Sequence of chain 1.A:
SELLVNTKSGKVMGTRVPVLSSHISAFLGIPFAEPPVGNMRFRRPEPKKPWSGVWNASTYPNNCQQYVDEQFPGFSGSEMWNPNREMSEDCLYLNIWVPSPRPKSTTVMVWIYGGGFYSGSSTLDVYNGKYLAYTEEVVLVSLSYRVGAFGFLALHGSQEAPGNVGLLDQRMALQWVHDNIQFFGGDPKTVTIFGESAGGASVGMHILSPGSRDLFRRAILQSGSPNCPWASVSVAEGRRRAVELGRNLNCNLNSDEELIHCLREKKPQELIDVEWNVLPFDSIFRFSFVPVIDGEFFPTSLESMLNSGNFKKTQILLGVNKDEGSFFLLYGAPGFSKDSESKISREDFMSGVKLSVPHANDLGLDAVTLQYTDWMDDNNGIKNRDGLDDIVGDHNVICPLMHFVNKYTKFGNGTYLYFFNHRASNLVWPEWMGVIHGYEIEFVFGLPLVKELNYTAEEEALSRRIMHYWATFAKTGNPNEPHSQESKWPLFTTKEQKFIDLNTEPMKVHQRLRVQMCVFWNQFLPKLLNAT

The small molecule below binds the protein below.
Small molecule (SMILES): CC(=O)N[C@@H]1[C@@H](O)[C@H](O)[C@@H](CO)O[C@H]1O

Binding-site contacts:
Ligand atom C7 contacts residue ASN56 of chain 1.A at 3.3 Å.
Ligand atom C1 contacts residue SER58 of chain 1.A at 3.4 Å.
Ligand atom O5 contacts residue SER58 of chain 1.A at 3.6 Å (h-bond).
Ligand atom C5 contacts residue SER58 of chain 1.A at 3.7 Å.
Ligand atom C4 contacts residue ASN56 of chain 1.A at 4.3 Å.
Ligand atom C3 contacts residue ASN56 of chain 1.A at 3.8 Å.
Ligand atom O5 contacts residue ASN56 of chain 1.A at 2.5 Å (h-bond).
Ligand atom C2 contacts residue ASN56 of chain 1.A at 2.4 Å.
Ligand atom C1 contacts residue ASN56 of chain 1.A at 1.4 Å.
Ligand atom C8 contacts residue ASN56 of chain 1.A at 3.5 Å.
Ligand atom O7 contacts residue ASN56 of chain 1.A at 4.2 Å.
Ligand atom C5 contacts residue ASN56 of chain 1.A at 3.8 Å.
Ligand atom N2 contacts residue ASN56 of chain 1.A at 2.8 Å (h-bond).